Binding-site contacts:
Ligand atom O6 contacts residue TYR28 of chain 1.C at 4.4 Å.
Ligand atom C2 contacts residue ASN61 of chain 1.C at 2.5 Å.
Ligand atom C7 contacts residue ASN61 of chain 1.C at 3.3 Å.
Ligand atom C4 contacts residue ASN61 of chain 1.C at 4.2 Å.
Ligand atom O5 contacts residue ASN61 of chain 1.C at 2.4 Å (h-bond).
Ligand atom C3 contacts residue ASN61 of chain 1.C at 3.8 Å.
Ligand atom C1 contacts residue ASN61 of chain 1.C at 1.4 Å.
Ligand atom O7 contacts residue ASN61 of chain 1.C at 3.3 Å (h-bond).
Ligand atom C8 contacts residue ASN61 of chain 1.C at 4.4 Å.
Ligand atom C5 contacts residue ASN61 of chain 1.C at 3.7 Å.
Ligand atom N2 contacts residue ASN61 of chain 1.C at 2.9 Å (h-bond).

This small molecule binds to this protein.
Small molecule (SMILES): CC(=O)N[C@@H]1[C@@H](O)[C@H](O)[C@@H](CO)O[C@H]1O

Sequence of chain 1.C:
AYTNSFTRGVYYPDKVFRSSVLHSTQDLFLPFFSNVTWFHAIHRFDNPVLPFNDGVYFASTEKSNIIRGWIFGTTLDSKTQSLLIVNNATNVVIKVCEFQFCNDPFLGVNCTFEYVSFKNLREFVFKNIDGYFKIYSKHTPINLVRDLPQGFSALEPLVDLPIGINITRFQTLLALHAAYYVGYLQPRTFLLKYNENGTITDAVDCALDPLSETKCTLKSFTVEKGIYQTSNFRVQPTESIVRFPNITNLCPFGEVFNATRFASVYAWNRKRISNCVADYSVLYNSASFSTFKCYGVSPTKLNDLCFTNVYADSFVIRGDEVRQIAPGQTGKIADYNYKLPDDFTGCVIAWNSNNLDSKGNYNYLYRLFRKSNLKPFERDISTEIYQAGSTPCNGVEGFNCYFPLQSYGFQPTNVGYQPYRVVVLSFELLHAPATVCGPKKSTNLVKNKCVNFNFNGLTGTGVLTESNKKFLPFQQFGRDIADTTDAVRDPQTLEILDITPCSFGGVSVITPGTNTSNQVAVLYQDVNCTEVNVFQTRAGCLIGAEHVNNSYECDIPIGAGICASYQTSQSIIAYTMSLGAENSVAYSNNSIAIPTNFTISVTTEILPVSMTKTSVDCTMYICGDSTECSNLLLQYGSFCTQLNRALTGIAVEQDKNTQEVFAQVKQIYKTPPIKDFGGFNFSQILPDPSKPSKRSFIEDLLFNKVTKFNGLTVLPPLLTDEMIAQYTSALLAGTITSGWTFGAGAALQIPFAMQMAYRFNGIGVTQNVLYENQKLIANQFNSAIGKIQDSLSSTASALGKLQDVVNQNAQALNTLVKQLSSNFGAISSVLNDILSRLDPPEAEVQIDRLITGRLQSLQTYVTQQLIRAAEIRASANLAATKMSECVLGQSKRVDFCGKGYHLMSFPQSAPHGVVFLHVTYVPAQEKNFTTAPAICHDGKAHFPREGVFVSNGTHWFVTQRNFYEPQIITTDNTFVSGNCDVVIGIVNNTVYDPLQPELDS